The small molecule below binds the protein below.
Small molecule (SMILES): CC[C@H](C)[C@H](NC(=O)[C@H](C)N)C(=O)N[C@@H](CC(C)C)C(=O)N[C@@H](CC1=NC=NC1)C(=O)N[C@@H](CCCN=C(N)N)C(=O)N[C@@H](CC(C)C)C(=O)N[C@@H](CC(C)C)C(=O)N[C@@H](CCC(N)=O)C(=O)N[C@H](C=O)CC(=O)O

Sequence of chain 1.A:
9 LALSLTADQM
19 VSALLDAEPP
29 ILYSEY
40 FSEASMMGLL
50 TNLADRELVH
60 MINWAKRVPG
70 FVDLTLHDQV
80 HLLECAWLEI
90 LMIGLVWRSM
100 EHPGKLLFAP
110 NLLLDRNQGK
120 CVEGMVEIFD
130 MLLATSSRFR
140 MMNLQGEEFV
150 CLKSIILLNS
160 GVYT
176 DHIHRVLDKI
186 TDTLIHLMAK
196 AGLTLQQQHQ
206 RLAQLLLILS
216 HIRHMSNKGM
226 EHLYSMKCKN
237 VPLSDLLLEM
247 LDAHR

Binding-site contacts:
Ligand atom CB contacts residue LEU75 of chain 1.A at 3.9 Å (hydrophobic).
Ligand atom CD2 contacts residue LEU82 of chain 1.A at 3.6 Å (hydrophobic).
Ligand atom CD2 contacts residue VAL79 of chain 1.A at 3.7 Å (hydrophobic).
Ligand atom CD1 contacts residue LEU242 of chain 1.A at 3.8 Å (hydrophobic).
Ligand atom CA contacts residue LYS65 of chain 1.A at 4.1 Å.
Ligand atom CB contacts residue ASN62 of chain 1.A at 4.0 Å.
Ligand atom N contacts residue ILE61 of chain 1.A at 4.0 Å.
Ligand atom CD1 contacts residue ILE61 of chain 1.A at 3.6 Å (hydrophobic).
Ligand atom CD2 contacts residue GLN78 of chain 1.A at 3.9 Å.
Ligand atom CE1 contacts residue VAL79 of chain 1.A at 3.5 Å (hydrophobic).
Ligand atom CD2 contacts residue ILE61 of chain 1.A at 3.5 Å (hydrophobic).
Ligand atom CD2 contacts residue LEU242 of chain 1.A at 4.0 Å (hydrophobic).
Ligand atom CD1 contacts residue ASP241 of chain 1.A at 3.6 Å.
Ligand atom CD1 contacts residue VAL79 of chain 1.A at 3.6 Å (hydrophobic).
Ligand atom C contacts residue ILE61 of chain 1.A at 3.7 Å (hydrophobic).
Ligand atom CD2 contacts residue MET246 of chain 1.A at 4.0 Å (hydrophobic).
Ligand atom O contacts residue ILE61 of chain 1.A at 3.2 Å.
Ligand atom CA contacts residue GLU245 of chain 1.A at 3.7 Å.
Ligand atom CA contacts residue ILE61 of chain 1.A at 4.0 Å (hydrophobic).
Ligand atom N contacts residue LYS65 of chain 1.A at 3.4 Å (salt-bridge).
Ligand atom CG1 contacts residue GLU245 of chain 1.A at 3.3 Å.
Ligand atom O contacts residue LYS65 of chain 1.A at 3.3 Å.
Ligand atom C contacts residue LYS65 of chain 1.A at 3.8 Å.
Ligand atom CB contacts residue ILE61 of chain 1.A at 3.6 Å (hydrophobic).
Ligand atom CD1 contacts residue LEU82 of chain 1.A at 3.9 Å (hydrophobic).
Ligand atom CB contacts residue LYS65 of chain 1.A at 3.4 Å.
Ligand atom CD2 contacts residue LYS65 of chain 1.A at 3.9 Å.
Ligand atom N contacts residue GLU245 of chain 1.A at 2.8 Å (salt-bridge).
Ligand atom ND1 contacts residue VAL79 of chain 1.A at 3.3 Å.
Ligand atom CG contacts residue ILE61 of chain 1.A at 4.0 Å (hydrophobic).
Ligand atom CA contacts residue GLU245 of chain 1.A at 3.7 Å.
Ligand atom CD1 contacts residue GLU245 of chain 1.A at 3.8 Å.
Ligand atom CB contacts residue GLU245 of chain 1.A at 3.4 Å.
Ligand atom C contacts residue GLU245 of chain 1.A at 3.7 Å.
Ligand atom OD2 contacts residue ASN62 of chain 1.A at 3.6 Å (h-bond).
Ligand atom CD2 contacts residue GLU83 of chain 1.A at 3.9 Å.
Ligand atom CD1 contacts residue GLN78 of chain 1.A at 4.0 Å.
Ligand atom CG contacts residue LEU82 of chain 1.A at 4.0 Å (hydrophobic).
Ligand atom CA contacts residue LYS65 of chain 1.A at 3.8 Å.
Ligand atom C contacts residue LYS65 of chain 1.A at 4.0 Å.